Sequence of chain 1.B:
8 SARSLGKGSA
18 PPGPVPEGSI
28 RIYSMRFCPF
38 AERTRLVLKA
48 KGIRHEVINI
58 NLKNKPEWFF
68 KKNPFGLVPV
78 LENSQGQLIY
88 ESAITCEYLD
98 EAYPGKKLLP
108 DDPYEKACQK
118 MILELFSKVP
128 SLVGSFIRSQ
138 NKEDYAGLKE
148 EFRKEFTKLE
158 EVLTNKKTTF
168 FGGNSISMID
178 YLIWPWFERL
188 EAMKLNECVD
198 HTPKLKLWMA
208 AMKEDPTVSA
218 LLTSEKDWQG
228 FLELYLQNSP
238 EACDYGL

Binding-site contacts:
Ligand atom C2 contacts residue TYR232 of chain 1.B at 4.0 Å (hydrophobic).
Ligand atom C11 contacts residue PHE228 of chain 1.B at 4.0 Å (hydrophobic).
Ligand atom O contacts residue CYS35 of chain 1.B at 4.0 Å.
Ligand atom C9 contacts residue ARG186 of chain 1.B at 3.5 Å.
Ligand atom N1 contacts residue CYS35 of chain 1.B at 3.9 Å.
Ligand atom C7 contacts residue MET190 of chain 1.B at 4.0 Å (hydrophobic).
Ligand atom C9 contacts residue PHE34 of chain 1.B at 4.1 Å (hydrophobic).
Ligand atom C8 contacts residue ARG186 of chain 1.B at 3.4 Å.
Ligand atom C1 contacts residue CYS35 of chain 1.B at 3.7 Å (hydrophobic).
Ligand atom C11 contacts residue PHE34 of chain 1.B at 4.2 Å (hydrophobic).
Ligand atom C4 contacts residue PRO36 of chain 1.B at 4.1 Å (hydrophobic).
Ligand atom C11 contacts residue PRO36 of chain 1.B at 3.8 Å (hydrophobic).
Ligand atom C9 contacts residue LEU229 of chain 1.B at 3.9 Å (hydrophobic).
Ligand atom N3 contacts residue PRO36 of chain 1.B at 3.8 Å.
Ligand atom N2 contacts residue VAL130 of chain 1.B at 4.2 Å.
Ligand atom C10 contacts residue PHE34 of chain 1.B at 3.4 Å (hydrophobic).
Ligand atom C10 contacts residue ARG186 of chain 1.B at 3.4 Å.
Ligand atom C13 contacts residue CYS35 of chain 1.B at 1.9 Å (hydrophobic).
Ligand atom C8 contacts residue LEU229 of chain 1.B at 3.6 Å (hydrophobic).
Ligand atom C5 contacts residue ILE134 of chain 1.B at 4.3 Å (hydrophobic).
Ligand atom C7 contacts residue LEU229 of chain 1.B at 3.8 Å (hydrophobic).
Ligand atom C7 contacts residue ARG186 of chain 1.B at 3.7 Å.
Ligand atom C5 contacts residue ARG186 of chain 1.B at 3.9 Å.
Ligand atom N3 contacts residue ILE134 of chain 1.B at 4.2 Å.
Ligand atom C6 contacts residue VAL130 of chain 1.B at 4.1 Å (hydrophobic).
Ligand atom C8 contacts residue TRP225 of chain 1.B at 4.1 Å (hydrophobic).
Ligand atom C3 contacts residue PRO36 of chain 1.B at 4.0 Å (hydrophobic).
Ligand atom C1 contacts residue MET32 of chain 1.B at 3.4 Å (hydrophobic).
Ligand atom C13 contacts residue LEU59 of chain 1.B at 4.0 Å (hydrophobic).
Ligand atom C6 contacts residue ARG186 of chain 1.B at 3.9 Å.
Ligand atom C12 contacts residue CYS35 of chain 1.B at 3.2 Å (hydrophobic).
Ligand atom C13 contacts residue PHE37 of chain 1.B at 4.3 Å (hydrophobic).
Ligand atom O contacts residue PHE37 of chain 1.B at 3.8 Å.
Ligand atom C9 contacts residue TRP225 of chain 1.B at 3.5 Å (hydrophobic).
Ligand atom C10 contacts residue PHE228 of chain 1.B at 3.6 Å (hydrophobic).
Ligand atom C6 contacts residue ILE134 of chain 1.B at 3.6 Å (hydrophobic).
Ligand atom C9 contacts residue PHE228 of chain 1.B at 4.0 Å (hydrophobic).
Ligand atom C1 contacts residue LEU59 of chain 1.B at 3.7 Å (hydrophobic).
Ligand atom N2 contacts residue ILE134 of chain 1.B at 3.9 Å.
Ligand atom N2 contacts residue PRO36 of chain 1.B at 3.9 Å.

A protein and the small-molecule ligand that binds it are described below.
Small molecule (SMILES): CCSCC(=O)N(C)Cc1cnn(-c2ccccc2)c1